A small-molecule ligand and the protein it binds are described below.
Small molecule (SMILES): O=c1cc(-c2ccc(O)c(O)c2)oc2cc(O)cc(O)c12

Binding-site contacts:
Ligand atom C15 contacts residue ILE168 of chain 1.A at 3.6 Å (hydrophobic).
Ligand atom O6 contacts residue LYS62 of chain 1.A at 3.0 Å (salt-bridge).
Ligand atom C4 contacts residue ASN112 of chain 1.A at 3.9 Å.
Ligand atom O4 contacts residue ILE168 of chain 1.A at 3.6 Å.
Ligand atom C11 contacts residue ILE168 of chain 1.A at 3.3 Å (hydrophobic).
Ligand atom C13 contacts residue ASP169 of chain 1.A at 3.4 Å.
Ligand atom C13 contacts residue LYS62 of chain 1.A at 3.9 Å.
Ligand atom C1 contacts residue VAL39 of chain 1.A at 3.9 Å (hydrophobic).
Ligand atom C14 contacts residue ILE168 of chain 1.A at 3.8 Å (hydrophobic).
Ligand atom O2 contacts residue VAL110 of chain 1.A at 2.6 Å (h-bond).
Ligand atom C1 contacts residue MET157 of chain 1.A at 3.8 Å (hydrophobic).
Ligand atom O5 contacts residue ASP169 of chain 1.A at 3.4 Å.
Ligand atom C10 contacts residue ILE168 of chain 1.A at 3.7 Å (hydrophobic).
Ligand atom C2 contacts residue VAL39 of chain 1.A at 3.6 Å (hydrophobic).
Ligand atom O6 contacts residue PHE107 of chain 1.A at 3.5 Å.
Ligand atom C5 contacts residue MET157 of chain 1.A at 3.4 Å (hydrophobic).
Ligand atom O6 contacts residue ASP169 of chain 1.A at 3.1 Å (salt-bridge).
Ligand atom C15 contacts residue PHE107 of chain 1.A at 3.9 Å (hydrophobic).
Ligand atom O4 contacts residue VAL47 of chain 1.A at 3.7 Å.
Ligand atom C7 contacts residue MET157 of chain 1.A at 3.9 Å (hydrophobic).
Ligand atom C6 contacts residue MET157 of chain 1.A at 3.5 Å (hydrophobic).
Ligand atom O3 contacts residue VAL110 of chain 1.A at 3.1 Å (h-bond).
Ligand atom C5 contacts residue ILE60 of chain 1.A at 3.8 Å (hydrophobic).
Ligand atom C15 contacts residue VAL89 of chain 1.A at 3.9 Å (hydrophobic).
Ligand atom C8 contacts residue ILE60 of chain 1.A at 3.5 Å (hydrophobic).
Ligand atom C7 contacts residue ILE60 of chain 1.A at 3.5 Å (hydrophobic).
Ligand atom C14 contacts residue PHE107 of chain 1.A at 3.5 Å (hydrophobic).
Ligand atom O1 contacts residue VAL39 of chain 1.A at 3.1 Å (h-bond).
Ligand atom C12 contacts residue ASP169 of chain 1.A at 3.8 Å.
Ligand atom O2 contacts residue ASN112 of chain 1.A at 3.5 Å.
Ligand atom C3 contacts residue ASN112 of chain 1.A at 3.9 Å.
Ligand atom O5 contacts residue LYS62 of chain 1.A at 3.3 Å (salt-bridge).
Ligand atom C4 contacts residue VAL110 of chain 1.A at 3.9 Å (hydrophobic).
Ligand atom C3 contacts residue VAL39 of chain 1.A at 3.8 Å (hydrophobic).
Ligand atom C13 contacts residue PHE107 of chain 1.A at 3.9 Å (hydrophobic).
Ligand atom C12 contacts residue ILE168 of chain 1.A at 3.8 Å (hydrophobic).
Ligand atom C3 contacts residue MET157 of chain 1.A at 3.8 Å (hydrophobic).
Ligand atom C2 contacts residue MET157 of chain 1.A at 3.9 Å (hydrophobic).
Ligand atom C4 contacts residue MET157 of chain 1.A at 3.6 Å (hydrophobic).
Ligand atom O3 contacts residue ILE60 of chain 1.A at 3.4 Å.

Sequence of chain 1.A:
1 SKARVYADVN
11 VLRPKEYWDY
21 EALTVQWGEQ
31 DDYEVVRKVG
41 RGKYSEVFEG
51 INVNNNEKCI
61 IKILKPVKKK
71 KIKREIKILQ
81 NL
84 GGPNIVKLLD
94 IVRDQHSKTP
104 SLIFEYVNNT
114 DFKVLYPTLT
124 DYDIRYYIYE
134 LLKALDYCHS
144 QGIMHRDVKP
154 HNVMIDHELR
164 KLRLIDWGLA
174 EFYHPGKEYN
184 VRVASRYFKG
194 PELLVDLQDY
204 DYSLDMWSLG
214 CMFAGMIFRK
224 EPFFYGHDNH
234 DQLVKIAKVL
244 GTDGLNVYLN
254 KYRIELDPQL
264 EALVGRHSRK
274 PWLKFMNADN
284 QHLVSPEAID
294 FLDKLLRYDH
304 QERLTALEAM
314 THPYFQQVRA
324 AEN